This protein binds this small molecule.
Small molecule (SMILES): Cc1cc(Nc2cc(N3CCN(C)CC3)nc(Sc3ccc(NC(=O)C4CC4)cc3)n2)[nH]n1

Binding-site contacts:
Ligand atom C26 contacts residue TYR27 of chain 1.A at 3.6 Å (hydrophobic).
Ligand atom C9 contacts residue PHE91 of chain 1.A at 3.7 Å (hydrophobic).
Ligand atom C25 contacts residue TYR27 of chain 1.A at 3.4 Å (hydrophobic).
Ligand atom C26 contacts residue ASP155 of chain 1.A at 3.6 Å.
Ligand atom C21 contacts residue THR89 of chain 1.A at 3.0 Å.
Ligand atom C33 contacts residue ASP155 of chain 1.A at 3.6 Å.
Ligand atom N19 contacts residue THR89 of chain 1.A at 3.4 Å (h-bond).
Ligand atom N19 contacts residue MET92 of chain 1.A at 3.8 Å.
Ligand atom N20 contacts residue ALA43 of chain 1.A at 3.7 Å.
Ligand atom C18 contacts residue ALA43 of chain 1.A at 3.4 Å (hydrophobic).
Ligand atom O32 contacts residue LYS45 of chain 1.A at 3.5 Å.
Ligand atom C8 contacts residue GLY95 of chain 1.A at 3.5 Å.
Ligand atom C17 contacts residue LEU144 of chain 1.A at 3.5 Å (hydrophobic).
Ligand atom N30 contacts residue ASP155 of chain 1.A at 3.1 Å (salt-bridge).
Ligand atom N14 contacts residue PHE91 of chain 1.A at 3.5 Å.
Ligand atom S23 contacts residue GLY23 of chain 1.A at 3.7 Å.
Ligand atom C10 contacts residue MET92 of chain 1.A at 3.7 Å (hydrophobic).
Ligand atom C9 contacts residue MET92 of chain 1.A at 3.4 Å (hydrophobic).
Ligand atom C35 contacts residue GLU60 of chain 1.A at 3.6 Å.
Ligand atom N19 contacts residue GLU90 of chain 1.A at 2.6 Å (salt-bridge).
Ligand atom N19 contacts residue ALA43 of chain 1.A at 3.4 Å.
Ligand atom N20 contacts residue PHE91 of chain 1.A at 3.3 Å.
Ligand atom C9 contacts residue GLY95 of chain 1.A at 3.5 Å.
Ligand atom C27 contacts residue ASP155 of chain 1.A at 3.8 Å.
Ligand atom O32 contacts residue VAL30 of chain 1.A at 3.6 Å.
Ligand atom C21 contacts residue LEU144 of chain 1.A at 3.8 Å (hydrophobic).
Ligand atom N20 contacts residue GLU90 of chain 1.A at 3.1 Å (salt-bridge).
Ligand atom C15 contacts residue MET92 of chain 1.A at 3.6 Å (hydrophobic).
Ligand atom C18 contacts residue THR89 of chain 1.A at 3.6 Å.
Ligand atom C17 contacts residue ALA43 of chain 1.A at 3.7 Å (hydrophobic).
Ligand atom C5 contacts residue GLY95 of chain 1.A at 3.8 Å.
Ligand atom N20 contacts residue MET92 of chain 1.A at 2.7 Å (h-bond).
Ligand atom C5 contacts residue THR93 of chain 1.A at 3.2 Å.
Ligand atom C6 contacts residue THR93 of chain 1.A at 3.4 Å.
Ligand atom C18 contacts residue LEU144 of chain 1.A at 3.4 Å (hydrophobic).
Ligand atom C28 contacts residue VAL30 of chain 1.A at 3.5 Å (hydrophobic).
Ligand atom N14 contacts residue MET92 of chain 1.A at 3.1 Å (h-bond).
Ligand atom C29 contacts residue VAL30 of chain 1.A at 3.5 Å (hydrophobic).
Ligand atom N19 contacts residue LEU144 of chain 1.A at 3.8 Å.
Ligand atom S23 contacts residue TYR27 of chain 1.A at 3.8 Å.

Sequence of chain 1.A:
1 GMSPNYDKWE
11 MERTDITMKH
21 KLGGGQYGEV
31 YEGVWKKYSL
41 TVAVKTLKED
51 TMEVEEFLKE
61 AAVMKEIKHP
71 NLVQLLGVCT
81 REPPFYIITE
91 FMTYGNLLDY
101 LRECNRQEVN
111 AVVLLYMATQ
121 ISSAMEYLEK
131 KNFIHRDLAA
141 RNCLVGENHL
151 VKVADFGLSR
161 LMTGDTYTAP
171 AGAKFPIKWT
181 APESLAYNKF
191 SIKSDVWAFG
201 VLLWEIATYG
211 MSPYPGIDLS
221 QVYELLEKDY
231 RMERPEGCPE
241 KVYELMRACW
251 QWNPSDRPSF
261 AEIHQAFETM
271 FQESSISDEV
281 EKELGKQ